Sequence of chain 58.A:
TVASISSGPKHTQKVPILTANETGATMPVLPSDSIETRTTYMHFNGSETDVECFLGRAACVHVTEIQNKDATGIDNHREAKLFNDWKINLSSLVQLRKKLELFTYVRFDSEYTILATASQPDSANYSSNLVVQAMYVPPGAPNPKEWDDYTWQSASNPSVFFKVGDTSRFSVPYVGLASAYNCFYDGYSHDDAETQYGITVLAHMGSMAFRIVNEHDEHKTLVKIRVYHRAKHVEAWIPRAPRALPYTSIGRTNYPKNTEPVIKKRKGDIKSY

Sequence of chain 58.C:
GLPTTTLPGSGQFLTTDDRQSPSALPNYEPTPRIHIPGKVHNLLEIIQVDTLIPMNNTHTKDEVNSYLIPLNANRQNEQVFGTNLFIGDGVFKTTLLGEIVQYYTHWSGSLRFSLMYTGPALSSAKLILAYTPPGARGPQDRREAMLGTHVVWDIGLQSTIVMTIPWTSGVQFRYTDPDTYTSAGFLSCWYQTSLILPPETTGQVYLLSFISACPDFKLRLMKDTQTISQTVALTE

Binding-site contacts:
Ligand atom O1B contacts residue ILE104 of chain 58.A at 3.9 Å.
Ligand atom C5C contacts residue VAL191 of chain 58.A at 3.8 Å (hydrophobic).
Ligand atom C5B contacts residue TYR128 of chain 58.A at 4.0 Å (hydrophobic).
Ligand atom N3A contacts residue ALA24 of chain 58.C at 3.8 Å.
Ligand atom C2C contacts residue TYR197 of chain 58.A at 3.7 Å (hydrophobic).
Ligand atom N3A contacts residue PRO174 of chain 58.A at 3.7 Å.
Ligand atom C1B contacts residue TYR128 of chain 58.A at 3.6 Å (hydrophobic).
Ligand atom C5 contacts residue MET221 of chain 58.A at 3.6 Å (hydrophobic).
Ligand atom C3C contacts residue TYR128 of chain 58.A at 3.4 Å (hydrophobic).
Ligand atom C2C contacts residue MET221 of chain 58.A at 4.0 Å (hydrophobic).
Ligand atom C5A contacts residue ALA150 of chain 58.A at 4.0 Å (hydrophobic).
Ligand atom N3A contacts residue PHE186 of chain 58.A at 4.0 Å.
Ligand atom O1 contacts residue MET221 of chain 58.A at 2.5 Å (h-bond).
Ligand atom C4A contacts residue PRO174 of chain 58.A at 3.1 Å (hydrophobic).
Ligand atom C1B contacts residue VAL188 of chain 58.A at 3.8 Å (hydrophobic).
Ligand atom C2A contacts residue TYR152 of chain 58.A at 3.6 Å (hydrophobic).
Ligand atom C2A contacts residue PHE186 of chain 58.A at 3.3 Å (hydrophobic).
Ligand atom C3B contacts residue TYR152 of chain 58.A at 3.7 Å (hydrophobic).
Ligand atom C6B contacts residue TYR128 of chain 58.A at 3.3 Å (hydrophobic).
Ligand atom C2B contacts residue VAL188 of chain 58.A at 3.5 Å (hydrophobic).
Ligand atom C4C contacts residue VAL191 of chain 58.A at 3.0 Å (hydrophobic).
Ligand atom C5A contacts residue VAL176 of chain 58.A at 3.6 Å (hydrophobic).
Ligand atom C1C contacts residue MET221 of chain 58.A at 4.0 Å (hydrophobic).
Ligand atom C6B contacts residue ILE104 of chain 58.A at 3.6 Å (hydrophobic).
Ligand atom C5B contacts residue PHE186 of chain 58.A at 3.9 Å (hydrophobic).
Ligand atom C1B contacts residue ILE104 of chain 58.A at 4.0 Å (hydrophobic).
Ligand atom C4B contacts residue TYR152 of chain 58.A at 3.8 Å (hydrophobic).
Ligand atom C1C contacts residue LEU106 of chain 58.A at 4.0 Å (hydrophobic).
Ligand atom C4B contacts residue PHE186 of chain 58.A at 3.6 Å (hydrophobic).
Ligand atom N3A contacts residue TYR152 of chain 58.A at 3.5 Å.
Ligand atom O1B contacts residue TYR128 of chain 58.A at 3.4 Å (h-bond).
Ligand atom C5A contacts residue PHE186 of chain 58.A at 3.5 Å (hydrophobic).
Ligand atom C5C contacts residue VAL188 of chain 58.A at 4.1 Å (hydrophobic).
Ligand atom C4C contacts residue VAL188 of chain 58.A at 3.7 Å (hydrophobic).
Ligand atom N2 contacts residue MET221 of chain 58.A at 3.3 Å (h-bond).
Ligand atom C5B contacts residue MET224 of chain 58.A at 3.8 Å (hydrophobic).
Ligand atom C3B contacts residue VAL188 of chain 58.A at 3.8 Å (hydrophobic).
Ligand atom O1A contacts residue PHE186 of chain 58.A at 3.0 Å.
Ligand atom C1C contacts residue TYR128 of chain 58.A at 3.9 Å (hydrophobic).
Ligand atom C4 contacts residue LEU106 of chain 58.A at 3.5 Å (hydrophobic).

A protein and the small-molecule ligand that binds it are described below.
Small molecule (SMILES): Cc1cc(CCCCCOc2ccc(C3=NCCO3)cc2)on1